Sequence of chain 1.C:
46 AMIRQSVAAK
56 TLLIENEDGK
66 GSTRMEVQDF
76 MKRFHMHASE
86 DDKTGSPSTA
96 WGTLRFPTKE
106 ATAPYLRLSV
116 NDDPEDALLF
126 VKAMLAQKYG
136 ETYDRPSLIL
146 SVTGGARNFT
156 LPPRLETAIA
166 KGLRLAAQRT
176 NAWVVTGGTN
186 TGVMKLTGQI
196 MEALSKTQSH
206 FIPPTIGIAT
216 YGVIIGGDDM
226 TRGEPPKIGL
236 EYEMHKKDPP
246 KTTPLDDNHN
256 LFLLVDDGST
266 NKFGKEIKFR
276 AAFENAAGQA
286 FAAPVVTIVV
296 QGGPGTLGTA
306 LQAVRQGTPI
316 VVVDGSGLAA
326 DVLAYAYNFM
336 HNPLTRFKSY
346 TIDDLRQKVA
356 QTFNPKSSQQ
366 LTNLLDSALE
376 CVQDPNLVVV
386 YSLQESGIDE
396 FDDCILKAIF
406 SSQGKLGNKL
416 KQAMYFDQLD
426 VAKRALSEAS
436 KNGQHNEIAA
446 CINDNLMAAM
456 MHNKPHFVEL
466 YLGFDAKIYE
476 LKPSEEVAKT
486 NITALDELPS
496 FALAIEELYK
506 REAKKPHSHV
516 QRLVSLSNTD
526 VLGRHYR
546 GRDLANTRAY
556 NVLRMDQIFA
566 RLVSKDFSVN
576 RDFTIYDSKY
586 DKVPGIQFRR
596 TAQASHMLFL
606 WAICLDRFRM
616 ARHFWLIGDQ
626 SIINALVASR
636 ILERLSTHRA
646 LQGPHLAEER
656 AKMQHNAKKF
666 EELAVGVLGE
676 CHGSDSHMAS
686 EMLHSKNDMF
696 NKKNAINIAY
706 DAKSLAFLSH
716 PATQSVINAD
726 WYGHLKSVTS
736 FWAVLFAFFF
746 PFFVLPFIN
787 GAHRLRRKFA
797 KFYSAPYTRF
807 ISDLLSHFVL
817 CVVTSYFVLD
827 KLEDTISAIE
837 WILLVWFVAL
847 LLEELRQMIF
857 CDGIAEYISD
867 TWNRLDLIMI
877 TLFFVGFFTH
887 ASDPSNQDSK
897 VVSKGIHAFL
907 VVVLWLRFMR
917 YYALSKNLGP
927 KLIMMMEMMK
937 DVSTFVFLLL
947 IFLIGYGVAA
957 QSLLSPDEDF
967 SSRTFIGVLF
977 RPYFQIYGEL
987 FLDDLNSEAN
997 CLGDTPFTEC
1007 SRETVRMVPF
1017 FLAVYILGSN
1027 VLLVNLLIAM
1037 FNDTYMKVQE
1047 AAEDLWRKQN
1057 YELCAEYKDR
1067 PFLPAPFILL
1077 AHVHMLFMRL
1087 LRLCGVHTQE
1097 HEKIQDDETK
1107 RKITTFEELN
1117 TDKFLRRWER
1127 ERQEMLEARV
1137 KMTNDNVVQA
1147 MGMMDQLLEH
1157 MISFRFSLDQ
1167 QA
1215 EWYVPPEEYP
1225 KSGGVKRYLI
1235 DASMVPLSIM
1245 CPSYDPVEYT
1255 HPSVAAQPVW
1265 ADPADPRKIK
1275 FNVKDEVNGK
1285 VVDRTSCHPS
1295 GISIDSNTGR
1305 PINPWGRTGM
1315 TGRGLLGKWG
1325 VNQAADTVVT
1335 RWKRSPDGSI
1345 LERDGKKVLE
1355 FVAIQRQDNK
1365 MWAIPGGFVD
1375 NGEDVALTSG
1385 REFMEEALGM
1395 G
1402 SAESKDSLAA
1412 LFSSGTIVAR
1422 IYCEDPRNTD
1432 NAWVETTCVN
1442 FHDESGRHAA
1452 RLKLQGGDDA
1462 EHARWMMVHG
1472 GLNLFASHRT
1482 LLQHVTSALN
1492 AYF

A protein and the small-molecule ligand that binds it are described below.
Small molecule (SMILES): CC(C)CCC[C@@H](C)[C@H]1CC[C@H]2[C@@H]3CC=C4C[C@@H](O)CC[C@]4(C)[C@H]3CC[C@]12C

Sequence of chain 1.D:
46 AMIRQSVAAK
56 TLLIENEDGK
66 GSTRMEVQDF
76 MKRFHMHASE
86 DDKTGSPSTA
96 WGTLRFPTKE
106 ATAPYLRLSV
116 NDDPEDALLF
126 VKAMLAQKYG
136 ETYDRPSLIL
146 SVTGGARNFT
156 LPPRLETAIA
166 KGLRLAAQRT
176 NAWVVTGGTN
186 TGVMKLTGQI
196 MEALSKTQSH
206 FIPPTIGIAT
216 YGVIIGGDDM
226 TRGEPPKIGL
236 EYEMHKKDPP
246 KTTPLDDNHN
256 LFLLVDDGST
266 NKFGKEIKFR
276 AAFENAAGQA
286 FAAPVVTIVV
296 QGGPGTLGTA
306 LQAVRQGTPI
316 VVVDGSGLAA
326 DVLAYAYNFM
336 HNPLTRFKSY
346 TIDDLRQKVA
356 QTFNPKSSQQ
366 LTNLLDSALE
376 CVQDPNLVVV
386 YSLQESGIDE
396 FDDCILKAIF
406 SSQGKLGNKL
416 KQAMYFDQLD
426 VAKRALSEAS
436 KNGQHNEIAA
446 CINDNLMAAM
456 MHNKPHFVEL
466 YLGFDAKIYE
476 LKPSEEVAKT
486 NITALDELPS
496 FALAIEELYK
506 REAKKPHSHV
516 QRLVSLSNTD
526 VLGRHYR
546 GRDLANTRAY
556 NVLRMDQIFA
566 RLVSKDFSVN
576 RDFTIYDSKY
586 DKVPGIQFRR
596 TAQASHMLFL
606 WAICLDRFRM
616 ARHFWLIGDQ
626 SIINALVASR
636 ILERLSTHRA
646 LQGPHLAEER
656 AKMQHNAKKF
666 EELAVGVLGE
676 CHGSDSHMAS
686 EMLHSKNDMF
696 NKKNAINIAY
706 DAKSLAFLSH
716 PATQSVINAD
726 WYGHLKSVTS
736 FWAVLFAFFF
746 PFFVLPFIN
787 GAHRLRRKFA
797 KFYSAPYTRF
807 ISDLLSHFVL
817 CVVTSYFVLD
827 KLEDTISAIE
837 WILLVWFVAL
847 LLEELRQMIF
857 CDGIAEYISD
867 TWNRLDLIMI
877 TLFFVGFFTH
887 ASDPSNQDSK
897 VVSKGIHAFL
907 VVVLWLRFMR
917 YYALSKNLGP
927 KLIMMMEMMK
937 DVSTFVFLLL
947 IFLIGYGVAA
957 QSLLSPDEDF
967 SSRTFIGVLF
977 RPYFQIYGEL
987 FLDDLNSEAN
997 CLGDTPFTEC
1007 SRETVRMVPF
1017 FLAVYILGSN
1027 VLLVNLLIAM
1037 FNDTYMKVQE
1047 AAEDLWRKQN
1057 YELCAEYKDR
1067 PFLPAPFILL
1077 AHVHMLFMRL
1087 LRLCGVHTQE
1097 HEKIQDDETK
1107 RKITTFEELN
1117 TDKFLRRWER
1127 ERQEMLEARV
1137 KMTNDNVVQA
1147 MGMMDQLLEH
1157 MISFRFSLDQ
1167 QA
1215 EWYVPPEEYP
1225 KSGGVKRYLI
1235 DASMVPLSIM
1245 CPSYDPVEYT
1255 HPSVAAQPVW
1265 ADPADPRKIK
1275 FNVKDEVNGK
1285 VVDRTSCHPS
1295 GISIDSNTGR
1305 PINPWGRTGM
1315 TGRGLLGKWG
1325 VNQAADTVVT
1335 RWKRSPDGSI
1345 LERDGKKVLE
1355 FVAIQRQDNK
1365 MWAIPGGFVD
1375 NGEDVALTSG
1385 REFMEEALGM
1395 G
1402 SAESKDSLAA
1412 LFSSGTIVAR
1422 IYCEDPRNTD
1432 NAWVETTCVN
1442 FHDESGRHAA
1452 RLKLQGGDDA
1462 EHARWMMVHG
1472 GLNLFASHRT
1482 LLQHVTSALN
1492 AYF

Binding-site contacts:
Ligand atom C1 contacts residue CLR1 of chain 1.S at 3.9 Å.
Ligand atom C6 contacts residue PHE976 of chain 1.D at 3.8 Å (hydrophobic).
Ligand atom C24 contacts residue LEU949 of chain 1.D at 3.9 Å (hydrophobic).
Ligand atom O1 contacts residue PHE1003 of chain 1.C at 2.7 Å (h-bond).
Ligand atom C26 contacts residue LEU949 of chain 1.D at 4.2 Å (hydrophobic).
Ligand atom C4 contacts residue ARG1012 of chain 1.C at 3.6 Å.
Ligand atom C19 contacts residue PRO1015 of chain 1.C at 3.7 Å (hydrophobic).
Ligand atom C3 contacts residue PHE1003 of chain 1.C at 3.9 Å (hydrophobic).
Ligand atom C7 contacts residue PHE976 of chain 1.D at 3.6 Å (hydrophobic).
Ligand atom C3 contacts residue ARG1012 of chain 1.C at 4.0 Å.
Ligand atom C2 contacts residue ARG1012 of chain 1.C at 4.2 Å.
Ligand atom C6 contacts residue ILE972 of chain 1.D at 4.1 Å (hydrophobic).
Ligand atom C19 contacts residue ARG1012 of chain 1.C at 3.5 Å.
Ligand atom C16 contacts residue LEU975 of chain 1.D at 3.9 Å (hydrophobic).
Ligand atom C24 contacts residue TYR979 of chain 1.D at 4.1 Å (hydrophobic).
Ligand atom C18 contacts residue PHE1016 of chain 1.C at 3.8 Å (hydrophobic).
Ligand atom C25 contacts residue TYR979 of chain 1.D at 3.9 Å (hydrophobic).
Ligand atom C12 contacts residue LEU975 of chain 1.D at 4.2 Å (hydrophobic).
Ligand atom C6 contacts residue PRO1015 of chain 1.C at 3.8 Å (hydrophobic).
Ligand atom C3 contacts residue ILE972 of chain 1.D at 3.9 Å (hydrophobic).
Ligand atom C4 contacts residue PHE1003 of chain 1.C at 3.6 Å (hydrophobic).
Ligand atom C26 contacts residue LEU946 of chain 1.D at 3.8 Å (hydrophobic).
Ligand atom C19 contacts residue PHE1016 of chain 1.C at 3.9 Å (hydrophobic).
Ligand atom C5 contacts residue PRO1015 of chain 1.C at 3.7 Å (hydrophobic).
Ligand atom O1 contacts residue ILE972 of chain 1.D at 4.1 Å.
Ligand atom C27 contacts residue VAL942 of chain 1.D at 4.0 Å (hydrophobic).
Ligand atom C18 contacts residue ALA1019 of chain 1.C at 4.1 Å (hydrophobic).
Ligand atom C15 contacts residue LEU975 of chain 1.D at 4.0 Å (hydrophobic).
Ligand atom C2 contacts residue CLR1 of chain 1.S at 3.7 Å.
Ligand atom C16 contacts residue TYR979 of chain 1.D at 3.7 Å (hydrophobic).
Ligand atom C26 contacts residue LEU945 of chain 1.D at 3.7 Å (hydrophobic).
Ligand atom C5 contacts residue ARG1012 of chain 1.C at 4.3 Å.
Ligand atom C26 contacts residue VAL942 of chain 1.D at 3.7 Å (hydrophobic).
Ligand atom C24 contacts residue LEU946 of chain 1.D at 3.9 Å (hydrophobic).
Ligand atom C4 contacts residue PRO1015 of chain 1.C at 3.8 Å (hydrophobic).
Ligand atom C7 contacts residue PRO1015 of chain 1.C at 4.2 Å (hydrophobic).
Ligand atom C23 contacts residue TYR979 of chain 1.D at 4.2 Å (hydrophobic).
Ligand atom O1 contacts residue ARG1012 of chain 1.C at 2.8 Å (salt-bridge).
Ligand atom C22 contacts residue TYR979 of chain 1.D at 4.1 Å (hydrophobic).
Ligand atom C25 contacts residue LEU949 of chain 1.D at 4.2 Å (hydrophobic).